Sequence of chain 1.E:
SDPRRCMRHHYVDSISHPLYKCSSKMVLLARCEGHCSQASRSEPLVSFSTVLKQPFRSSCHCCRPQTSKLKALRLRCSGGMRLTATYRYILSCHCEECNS

Binding-site contacts:
Ligand atom OXT contacts residue CYS107 of chain 1.E at 3.8 Å.
Ligand atom O contacts residue ARG20 of chain 1.E at 3.7 Å.
Ligand atom CB contacts residue SER104 of chain 1.E at 4.0 Å.
Ligand atom N contacts residue CYS18 of chain 1.E at 4.1 Å.
Ligand atom O contacts residue SER104 of chain 1.E at 3.4 Å.
Ligand atom CG contacts residue GLN50 of chain 1.E at 3.7 Å.
Ligand atom OE1 contacts residue CYS107 of chain 1.E at 2.9 Å (h-bond).
Ligand atom C contacts residue CYS107 of chain 1.E at 3.8 Å (hydrophobic).
Ligand atom O contacts residue ARG17 of chain 1.E at 3.5 Å (salt-bridge).
Ligand atom CA contacts residue GLN50 of chain 1.E at 4.2 Å.
Ligand atom OE1 contacts residue LEU103 of chain 1.E at 4.2 Å.
Ligand atom OE1 contacts residue HIS106 of chain 1.E at 3.4 Å.
Ligand atom CD contacts residue ARG20 of chain 1.E at 3.9 Å.
Ligand atom C contacts residue HIS106 of chain 1.E at 4.4 Å.
Ligand atom O contacts residue CYS105 of chain 1.E at 3.0 Å (h-bond).
Ligand atom CD contacts residue LEU103 of chain 1.E at 4.3 Å (hydrophobic).
Ligand atom OE1 contacts residue ARG20 of chain 1.E at 3.2 Å (salt-bridge).
Ligand atom CG contacts residue CYS18 of chain 1.E at 4.4 Å (hydrophobic).
Ligand atom CA contacts residue LEU103 of chain 1.E at 3.8 Å (hydrophobic).
Ligand atom CB contacts residue GLN50 of chain 1.E at 4.1 Å.
Ligand atom CG contacts residue HIS106 of chain 1.E at 4.0 Å.
Ligand atom CG contacts residue ARG20 of chain 1.E at 3.7 Å.
Ligand atom OE1 contacts residue GLN50 of chain 1.E at 4.4 Å.
Ligand atom OXT contacts residue HIS106 of chain 1.E at 3.3 Å (h-bond).
Ligand atom CD contacts residue GLN50 of chain 1.E at 4.3 Å.
Ligand atom C contacts residue ARG20 of chain 1.E at 3.8 Å.
Ligand atom C contacts residue CYS105 of chain 1.E at 4.1 Å (hydrophobic).
Ligand atom CB contacts residue LEU103 of chain 1.E at 3.4 Å (hydrophobic).
Ligand atom O contacts residue CYS107 of chain 1.E at 4.2 Å.
Ligand atom N contacts residue LEU103 of chain 1.E at 4.1 Å.
Ligand atom CA contacts residue ARG20 of chain 1.E at 4.5 Å.
Ligand atom CD contacts residue CYS107 of chain 1.E at 4.0 Å (hydrophobic).
Ligand atom CB contacts residue ARG20 of chain 1.E at 4.2 Å.
Ligand atom CD contacts residue HIS106 of chain 1.E at 3.7 Å.
Ligand atom CG contacts residue LEU103 of chain 1.E at 4.0 Å (hydrophobic).
Ligand atom N contacts residue CYS105 of chain 1.E at 4.5 Å.
Ligand atom CA contacts residue CYS107 of chain 1.E at 4.2 Å (hydrophobic).

The small molecule below binds the protein below.
Small molecule (SMILES): N[C@H](CCC(=O)N[C@H](C=O)CCC(=O)N[C@H](C=O)CCC(=O)N[C@@H](CCC(=O)O)C(=O)O)C(=O)O